Sequence of chain 1.C:
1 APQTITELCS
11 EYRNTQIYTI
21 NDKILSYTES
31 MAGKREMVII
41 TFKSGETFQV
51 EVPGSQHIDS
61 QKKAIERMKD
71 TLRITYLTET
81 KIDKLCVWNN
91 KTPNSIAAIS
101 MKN

Binding-site contacts:
Ligand atom C6 contacts residue TRP88 of chain 1.C at 3.7 Å (hydrophobic).
Ligand atom O2' contacts residue GLN56 of chain 1.C at 3.5 Å (h-bond).
Ligand atom N1' contacts residue GLN61 of chain 1.C at 3.9 Å.
Ligand atom O4 contacts residue LYS91 of chain 1.C at 2.6 Å (salt-bridge).
Ligand atom C3 contacts residue TRP88 of chain 1.C at 3.5 Å (hydrophobic).
Ligand atom C4 contacts residue LYS91 of chain 1.C at 3.6 Å.
Ligand atom O2' contacts residue GLN61 of chain 1.C at 2.8 Å (h-bond).
Ligand atom C3 contacts residue LYS91 of chain 1.C at 3.6 Å.
Ligand atom O3' contacts residue TYR12 of chain 1.C at 3.8 Å.
Ligand atom C6 contacts residue HIS57 of chain 1.C at 3.6 Å.
Ligand atom C3 contacts residue ASN90 of chain 1.C at 3.6 Å.
Ligand atom C2 contacts residue LYS91 of chain 1.C at 3.9 Å.
Ligand atom O5 contacts residue GLN56 of chain 1.C at 3.8 Å.
Ligand atom C4 contacts residue TRP88 of chain 1.C at 3.6 Å (hydrophobic).
Ligand atom C4 contacts residue GLU51 of chain 1.C at 3.4 Å.
Ligand atom C9' contacts residue GLU11 of chain 1.C at 3.9 Å.
Ligand atom O3 contacts residue LYS91 of chain 1.C at 2.8 Å (salt-bridge).
Ligand atom O6 contacts residue TRP88 of chain 1.C at 3.3 Å.
Ligand atom O1B contacts residue LYS34 of chain 1.D at 3.5 Å.
Ligand atom O3 contacts residue TRP88 of chain 1.C at 3.6 Å.
Ligand atom O6 contacts residue HIS57 of chain 1.C at 3.7 Å.
Ligand atom C7' contacts residue TYR12 of chain 1.C at 3.4 Å (hydrophobic).
Ligand atom N2' contacts residue TYR12 of chain 1.C at 3.4 Å.
Ligand atom C5 contacts residue TRP88 of chain 1.C at 3.7 Å (hydrophobic).
Ligand atom O4 contacts residue GLN56 of chain 1.C at 3.5 Å.
Ligand atom O2 contacts residue ASN90 of chain 1.C at 2.9 Å (h-bond).
Ligand atom O3' contacts residue ARG13 of chain 1.C at 3.6 Å (salt-bridge).
Ligand atom O3 contacts residue ASN90 of chain 1.C at 2.6 Å (h-bond).
Ligand atom C3B contacts residue GLU11 of chain 1.C at 2.9 Å.
Ligand atom C3B contacts residue TYR12 of chain 1.C at 3.4 Å (hydrophobic).
Ligand atom C2B contacts residue GLU11 of chain 1.C at 3.0 Å.
Ligand atom O6 contacts residue GLN61 of chain 1.C at 2.8 Å (h-bond).
Ligand atom C6B contacts residue LYS34 of chain 1.D at 3.8 Å.
Ligand atom C5' contacts residue TYR12 of chain 1.C at 3.7 Å (hydrophobic).
Ligand atom C7B contacts residue TYR12 of chain 1.C at 3.4 Å (hydrophobic).
Ligand atom O4 contacts residue GLU51 of chain 1.C at 2.8 Å (salt-bridge).
Ligand atom C2B contacts residue ARG35 of chain 1.D at 3.6 Å.
Ligand atom C8' contacts residue GLU11 of chain 1.C at 3.7 Å.
Ligand atom C7B contacts residue GLU11 of chain 1.C at 3.1 Å.
Ligand atom N4' contacts residue TYR12 of chain 1.C at 3.9 Å.

This protein binds this small molecule.
Small molecule (SMILES): O=C(NCCCN1CCOCC1)c1cc(O[C@H]2O[C@H](CO)[C@H](O)[C@H](O)[C@H]2O)cc([N+](=O)[O-])c1

Sequence of chain 1.D:
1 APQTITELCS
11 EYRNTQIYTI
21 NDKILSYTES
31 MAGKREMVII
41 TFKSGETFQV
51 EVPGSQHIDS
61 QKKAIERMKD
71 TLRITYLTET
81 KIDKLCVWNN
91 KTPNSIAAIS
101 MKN